Binding-site contacts:
Ligand atom O5 contacts residue SER153 of chain 1.H at 3.5 Å (h-bond).
Ligand atom C1 contacts residue SER153 of chain 1.H at 4.1 Å.
Ligand atom C5 contacts residue SER153 of chain 1.H at 4.4 Å.
Ligand atom O7 contacts residue HIS178 of chain 1.H at 3.7 Å.
Ligand atom O5 contacts residue TYR154 of chain 1.H at 4.4 Å.
Ligand atom O3 contacts residue GLU179 of chain 1.H at 4.1 Å.
Ligand atom C2 contacts residue GLU179 of chain 1.H at 4.1 Å.
Ligand atom O6 contacts residue TYR154 of chain 1.H at 3.6 Å.
Ligand atom O7 contacts residue ILE180 of chain 1.H at 4.4 Å.
Ligand atom N2 contacts residue ASN151 of chain 1.H at 2.9 Å (h-bond).
Ligand atom C2 contacts residue ASN151 of chain 1.H at 2.4 Å.
Ligand atom C1 contacts residue GLU179 of chain 1.H at 3.9 Å.
Ligand atom O5 contacts residue GLU179 of chain 1.H at 4.0 Å.
Ligand atom C1 contacts residue GLU152 of chain 1.H at 4.0 Å.
Ligand atom C3 contacts residue ASN151 of chain 1.H at 3.8 Å.
Ligand atom O5 contacts residue ASN151 of chain 1.H at 2.3 Å (h-bond).
Ligand atom C7 contacts residue GLU179 of chain 1.H at 4.2 Å.
Ligand atom C8 contacts residue ASN151 of chain 1.H at 4.2 Å.
Ligand atom O7 contacts residue GLU179 of chain 1.H at 3.2 Å (salt-bridge).
Ligand atom C7 contacts residue ASN151 of chain 1.H at 3.1 Å.
Ligand atom O7 contacts residue ASN151 of chain 1.H at 2.9 Å (h-bond).
Ligand atom C1 contacts residue ASN151 of chain 1.H at 1.4 Å.
Ligand atom C4 contacts residue ASN151 of chain 1.H at 4.2 Å.
Ligand atom C5 contacts residue ASN151 of chain 1.H at 3.6 Å.
Ligand atom C6 contacts residue TYR154 of chain 1.H at 4.4 Å (hydrophobic).
Ligand atom C6 contacts residue SER153 of chain 1.H at 4.3 Å.
Ligand atom O6 contacts residue SER153 of chain 1.H at 3.1 Å (h-bond).
Ligand atom O5 contacts residue GLU152 of chain 1.H at 4.4 Å.

Sequence of chain 1.H:
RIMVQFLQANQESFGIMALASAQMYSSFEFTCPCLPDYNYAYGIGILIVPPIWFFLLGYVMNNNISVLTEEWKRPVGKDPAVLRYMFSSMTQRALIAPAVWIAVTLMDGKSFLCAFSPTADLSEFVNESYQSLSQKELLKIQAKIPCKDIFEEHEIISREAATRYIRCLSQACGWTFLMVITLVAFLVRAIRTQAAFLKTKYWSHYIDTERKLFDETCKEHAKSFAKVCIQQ

This small molecule binds to this protein.
Small molecule (SMILES): CC(=O)N[C@@H]1[C@@H](O)[C@H](O)[C@@H](CO)O[C@H]1O